The small molecule below binds the protein below.
Small molecule (SMILES): CC(=O)N[C@@H]1[C@@H](O)[C@H](O)[C@@H](CO)O[C@H]1O

Binding-site contacts:
Ligand atom C1 contacts residue ASN25 of chain 1.A at 1.4 Å.
Ligand atom C5 contacts residue ASN25 of chain 1.A at 3.6 Å.
Ligand atom C4 contacts residue ASN25 of chain 1.A at 4.2 Å.
Ligand atom N2 contacts residue GLY21 of chain 1.A at 4.1 Å.
Ligand atom C7 contacts residue GLY21 of chain 1.A at 3.9 Å.
Ligand atom C8 contacts residue VAL49 of chain 1.A at 3.6 Å (hydrophobic).
Ligand atom N2 contacts residue ASN25 of chain 1.A at 2.8 Å (h-bond).
Ligand atom O5 contacts residue ASN25 of chain 1.A at 2.4 Å (h-bond).
Ligand atom C3 contacts residue ASN25 of chain 1.A at 3.8 Å.
Ligand atom O7 contacts residue PHE20 of chain 1.A at 4.3 Å.
Ligand atom O7 contacts residue GLY21 of chain 1.A at 3.3 Å.
Ligand atom O3 contacts residue VAL49 of chain 1.A at 3.7 Å.
Ligand atom C8 contacts residue LEU50 of chain 1.A at 4.2 Å (hydrophobic).
Ligand atom C2 contacts residue ASN25 of chain 1.A at 2.4 Å.
Ligand atom C7 contacts residue ASN25 of chain 1.A at 4.0 Å.

Sequence of chain 1.A:
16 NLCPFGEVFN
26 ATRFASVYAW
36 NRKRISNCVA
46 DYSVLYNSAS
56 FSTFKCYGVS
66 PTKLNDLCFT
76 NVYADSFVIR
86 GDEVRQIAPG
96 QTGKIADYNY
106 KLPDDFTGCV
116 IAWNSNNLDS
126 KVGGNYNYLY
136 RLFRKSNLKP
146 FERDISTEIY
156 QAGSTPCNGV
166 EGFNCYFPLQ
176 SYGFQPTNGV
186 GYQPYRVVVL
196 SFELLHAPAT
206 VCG